Binding-site contacts:
Ligand atom C31 contacts residue HIS126 of chain 1.B at 3.8 Å.
Ligand atom C30 contacts residue THR129 of chain 1.B at 3.5 Å.
Ligand atom C25 contacts residue GLN50 of chain 1.A at 3.5 Å.
Ligand atom C13 contacts residue GLN123 of chain 1.B at 3.5 Å.
Ligand atom C16 contacts residue GLU125 of chain 1.B at 3.5 Å.
Ligand atom O33 contacts residue ALA124 of chain 1.B at 3.5 Å.
Ligand atom C27 contacts residue THR129 of chain 1.B at 3.3 Å.
Ligand atom O32 contacts residue ALA124 of chain 1.B at 3.6 Å.
Ligand atom O26 contacts residue GLN50 of chain 1.A at 3.6 Å.
Ligand atom C14 contacts residue GLN123 of chain 1.B at 3.2 Å.
Ligand atom C15 contacts residue GLN123 of chain 1.B at 3.6 Å.
Ligand atom C15 contacts residue ALA124 of chain 1.B at 3.5 Å (hydrophobic).
Ligand atom N3 contacts residue GLN123 of chain 1.B at 2.8 Å (h-bond).
Ligand atom O33 contacts residue GLU125 of chain 1.B at 3.4 Å (salt-bridge).
Ligand atom C6 contacts residue MET133 of chain 1.B at 3.4 Å (hydrophobic).
Ligand atom O11 contacts residue ALA53 of chain 1.A at 3.5 Å.
Ligand atom C31 contacts residue THR129 of chain 1.B at 3.6 Å.
Ligand atom C10 contacts residue ALA83 of chain 1.A at 3.6 Å (hydrophobic).
Ligand atom O32 contacts residue GLU125 of chain 1.B at 2.8 Å (salt-bridge).
Ligand atom C2 contacts residue GLN123 of chain 1.B at 3.7 Å.
Ligand atom C24 contacts residue GLN50 of chain 1.A at 3.5 Å.
Ligand atom C29 contacts residue GLN50 of chain 1.A at 3.5 Å.
Ligand atom O33 contacts residue THR129 of chain 1.B at 2.8 Å (h-bond).
Ligand atom C31 contacts residue GLU125 of chain 1.B at 3.4 Å.
Ligand atom O28 contacts residue THR129 of chain 1.B at 2.8 Å (h-bond).
Ligand atom C29 contacts residue THR129 of chain 1.B at 3.1 Å.
Ligand atom O33 contacts residue HIS126 of chain 1.B at 2.9 Å (h-bond).
Ligand atom C17 contacts residue GLU125 of chain 1.B at 3.8 Å.
Ligand atom C15 contacts residue ASP122 of chain 1.B at 3.6 Å.
Ligand atom C14 contacts residue ALA124 of chain 1.B at 3.7 Å (hydrophobic).
Ligand atom O26 contacts residue TYR54 of chain 1.A at 3.4 Å.
Ligand atom C12 contacts residue ALA53 of chain 1.A at 3.6 Å (hydrophobic).
Ligand atom O11 contacts residue ALA84 of chain 1.A at 3.3 Å.
Ligand atom C12 contacts residue LEU57 of chain 1.A at 3.8 Å (hydrophobic).
Ligand atom C23 contacts residue GLN50 of chain 1.A at 3.7 Å.
Ligand atom C31 contacts residue ALA124 of chain 1.B at 3.8 Å (hydrophobic).
Ligand atom O28 contacts residue HIS126 of chain 1.B at 3.3 Å (h-bond).
Ligand atom C7 contacts residue MET133 of chain 1.B at 3.8 Å (hydrophobic).
Ligand atom C4 contacts residue GLN123 of chain 1.B at 3.7 Å.
Ligand atom C16 contacts residue ALA124 of chain 1.B at 3.7 Å (hydrophobic).

Sequence of chain 1.A:
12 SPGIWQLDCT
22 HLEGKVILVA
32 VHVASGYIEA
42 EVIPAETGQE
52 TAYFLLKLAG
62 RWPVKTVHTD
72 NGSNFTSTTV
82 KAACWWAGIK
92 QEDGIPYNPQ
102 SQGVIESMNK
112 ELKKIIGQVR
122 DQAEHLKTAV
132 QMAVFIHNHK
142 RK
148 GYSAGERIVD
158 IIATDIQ

A protein and the small-molecule ligand that binds it are described below.
Small molecule (SMILES): COc1ccc(CNC(=O)c2ccccc2C[NH2+]Cc2ccc3c(c2C(=O)O)OCO3)cc1

Sequence of chain 1.B:
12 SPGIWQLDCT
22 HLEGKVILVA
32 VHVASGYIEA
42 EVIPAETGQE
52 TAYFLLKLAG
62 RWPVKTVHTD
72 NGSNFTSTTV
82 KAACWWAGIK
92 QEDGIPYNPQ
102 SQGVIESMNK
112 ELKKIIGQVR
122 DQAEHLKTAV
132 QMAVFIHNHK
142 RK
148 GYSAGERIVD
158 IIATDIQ